Sequence of chain 1.G:
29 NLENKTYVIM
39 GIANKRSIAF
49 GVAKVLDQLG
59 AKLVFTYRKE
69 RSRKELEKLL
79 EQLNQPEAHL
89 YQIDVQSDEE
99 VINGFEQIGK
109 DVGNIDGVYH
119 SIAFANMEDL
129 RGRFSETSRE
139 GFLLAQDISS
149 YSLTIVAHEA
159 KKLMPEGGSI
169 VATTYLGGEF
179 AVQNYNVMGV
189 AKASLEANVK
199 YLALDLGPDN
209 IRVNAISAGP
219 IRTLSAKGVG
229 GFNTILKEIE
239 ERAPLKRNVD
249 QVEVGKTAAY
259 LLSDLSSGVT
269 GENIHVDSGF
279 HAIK

A protein and the small-molecule ligand that binds it are described below.
Small molecule (SMILES): CCCCCc1ccc(Oc2ccccc2)c(O)c1

Binding-site contacts:
Ligand atom C3 contacts residue ALA224 of chain 1.G at 3.8 Å (hydrophobic).
Ligand atom C6 contacts residue NAP1 of chain 1.Z at 3.2 Å.
Ligand atom C18 contacts residue VAL227 of chain 1.G at 3.4 Å (hydrophobic).
Ligand atom O17 contacts residue TYR183 of chain 1.G at 2.8 Å (h-bond).
Ligand atom C16 contacts residue ILE233 of chain 1.G at 4.0 Å (hydrophobic).
Ligand atom C11 contacts residue MET186 of chain 1.G at 3.7 Å (hydrophobic).
Ligand atom O17 contacts residue NAP1 of chain 1.Z at 2.4 Å (h-bond).
Ligand atom C2 contacts residue NAP1 of chain 1.Z at 3.1 Å.
Ligand atom C5 contacts residue NAP1 of chain 1.Z at 3.3 Å.
Ligand atom C9 contacts residue ALA121 of chain 1.G at 4.0 Å (hydrophobic).
Ligand atom C12 contacts residue VAL227 of chain 1.G at 3.7 Å (hydrophobic).
Ligand atom C14 contacts residue NAP1 of chain 1.Z at 3.3 Å.
Ligand atom C18 contacts residue GLN181 of chain 1.G at 3.9 Å.
Ligand atom C17 contacts residue ILE233 of chain 1.G at 3.9 Å (hydrophobic).
Ligand atom C1 contacts residue TYR173 of chain 1.G at 4.0 Å (hydrophobic).
Ligand atom C4 contacts residue ALA224 of chain 1.G at 3.6 Å (hydrophobic).
Ligand atom C10 contacts residue SER223 of chain 1.G at 3.9 Å.
Ligand atom C13 contacts residue VAL227 of chain 1.G at 3.7 Å (hydrophobic).
Ligand atom C15 contacts residue VAL227 of chain 1.G at 3.9 Å (hydrophobic).
Ligand atom C8 contacts residue NAP1 of chain 1.Z at 3.6 Å.
Ligand atom O7 contacts residue SER223 of chain 1.G at 3.9 Å.
Ligand atom C16 contacts residue TYR173 of chain 1.G at 3.5 Å (hydrophobic).
Ligand atom C8 contacts residue SER223 of chain 1.G at 3.7 Å.
Ligand atom C10 contacts residue PHE122 of chain 1.G at 3.9 Å (hydrophobic).
Ligand atom C16 contacts residue PHE230 of chain 1.G at 3.9 Å (hydrophobic).
Ligand atom O17 contacts residue LYS190 of chain 1.G at 4.0 Å.
Ligand atom C17 contacts residue VAL227 of chain 1.G at 3.7 Å (hydrophobic).
Ligand atom O7 contacts residue NAP1 of chain 1.Z at 3.0 Å.
Ligand atom C9 contacts residue NAP1 of chain 1.Z at 3.9 Å.
Ligand atom C10 contacts residue ALA121 of chain 1.G at 3.7 Å (hydrophobic).
Ligand atom C17 contacts residue PHE230 of chain 1.G at 4.0 Å (hydrophobic).
Ligand atom C15 contacts residue TYR173 of chain 1.G at 4.0 Å (hydrophobic).
Ligand atom C9 contacts residue SER223 of chain 1.G at 3.3 Å.
Ligand atom C12 contacts residue LEU128 of chain 1.G at 3.9 Å (hydrophobic).
Ligand atom C3 contacts residue NAP1 of chain 1.Z at 3.1 Å.
Ligand atom C11 contacts residue ALA123 of chain 1.G at 3.8 Å (hydrophobic).
Ligand atom C6 contacts residue TYR183 of chain 1.G at 3.6 Å (hydrophobic).
Ligand atom C1 contacts residue NAP1 of chain 1.Z at 3.3 Å.
Ligand atom C4 contacts residue NAP1 of chain 1.Z at 3.4 Å.
Ligand atom C1 contacts residue TYR183 of chain 1.G at 3.5 Å (hydrophobic).